Sequence of chain 1.G:
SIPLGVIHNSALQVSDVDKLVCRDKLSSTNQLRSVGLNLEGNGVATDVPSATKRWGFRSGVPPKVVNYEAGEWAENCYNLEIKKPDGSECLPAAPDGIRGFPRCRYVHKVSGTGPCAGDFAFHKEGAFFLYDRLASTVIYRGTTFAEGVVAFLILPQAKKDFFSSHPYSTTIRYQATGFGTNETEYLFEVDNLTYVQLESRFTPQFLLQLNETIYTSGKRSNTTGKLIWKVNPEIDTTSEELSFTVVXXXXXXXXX

Binding-site contacts:
Ligand atom C8 contacts residue ALA130 of chain 1.G at 4.4 Å (hydrophobic).
Ligand atom C1 contacts residue GLN7 of chain 1.J at 4.0 Å.
Ligand atom C8 contacts residue SER100 of chain 1.L at 4.0 Å.
Ligand atom O6 contacts residue GLU128 of chain 1.G at 3.2 Å (salt-bridge).
Ligand atom O7 contacts residue GLU128 of chain 1.G at 4.0 Å.
Ligand atom C6 contacts residue GLU128 of chain 1.G at 3.6 Å.
Ligand atom C8 contacts residue GLU128 of chain 1.G at 3.5 Å.
Ligand atom C5 contacts residue THR32 of chain 1.L at 4.0 Å.
Ligand atom O5 contacts residue ASN62 of chain 1.J at 2.4 Å (h-bond).
Ligand atom O6 contacts residue ALA6 of chain 1.J at 4.4 Å.
Ligand atom O7 contacts residue TYR102 of chain 1.L at 4.0 Å.
Ligand atom C6 contacts residue GLN7 of chain 1.J at 4.0 Å.
Ligand atom O6 contacts residue THR32 of chain 1.L at 3.5 Å (h-bond).
Ligand atom C4 contacts residue TYR102 of chain 1.L at 4.1 Å (hydrophobic).
Ligand atom C2 contacts residue TYR102 of chain 1.L at 4.2 Å (hydrophobic).
Ligand atom C8 contacts residue ASN33 of chain 1.L at 3.7 Å.
Ligand atom C4 contacts residue ASN62 of chain 1.J at 4.2 Å.
Ligand atom O5 contacts residue GLN59 of chain 1.J at 4.4 Å.
Ligand atom C5 contacts residue ASN62 of chain 1.J at 3.7 Å.
Ligand atom O6 contacts residue TYR102 of chain 1.L at 4.4 Å.
Ligand atom C7 contacts residue GLU128 of chain 1.G at 4.0 Å.
Ligand atom C6 contacts residue THR32 of chain 1.L at 4.3 Å.
Ligand atom C6 contacts residue ALA6 of chain 1.J at 4.5 Å (hydrophobic).
Ligand atom C5 contacts residue GLN7 of chain 1.J at 4.3 Å.
Ligand atom O5 contacts residue THR32 of chain 1.L at 4.4 Å.
Ligand atom O3 contacts residue TYR102 of chain 1.L at 4.3 Å.
Ligand atom C3 contacts residue ASN62 of chain 1.J at 3.7 Å.
Ligand atom O5 contacts residue GLN7 of chain 1.J at 3.2 Å (h-bond).
Ligand atom C6 contacts residue TYR102 of chain 1.L at 4.0 Å (hydrophobic).
Ligand atom C1 contacts residue TYR102 of chain 1.L at 4.3 Å (hydrophobic).
Ligand atom C8 contacts residue THR65 of chain 1.J at 4.0 Å.
Ligand atom C2 contacts residue ASN62 of chain 1.J at 2.3 Å.
Ligand atom O7 contacts residue SER100 of chain 1.L at 3.3 Å (h-bond).
Ligand atom C1 contacts residue ASN62 of chain 1.J at 1.4 Å.
Ligand atom C7 contacts residue SER100 of chain 1.L at 4.0 Å.
Ligand atom C7 contacts residue ASN62 of chain 1.J at 3.7 Å.
Ligand atom O7 contacts residue ASN62 of chain 1.J at 4.4 Å.
Ligand atom O5 contacts residue TYR102 of chain 1.L at 4.3 Å.
Ligand atom N2 contacts residue ASN62 of chain 1.J at 2.6 Å (h-bond).

This protein binds this small molecule.
Small molecule (SMILES): CC(=O)N[C@H]1[C@H](O[C@H]2[C@H](O)[C@@H](NC(C)=O)CO[C@@H]2CO)O[C@H](CO)[C@@H](O[C@@H]2O[C@H](CO)[C@@H](O)[C@H](O)[C@@H]2O)[C@@H]1O

Sequence of chain 1.J:
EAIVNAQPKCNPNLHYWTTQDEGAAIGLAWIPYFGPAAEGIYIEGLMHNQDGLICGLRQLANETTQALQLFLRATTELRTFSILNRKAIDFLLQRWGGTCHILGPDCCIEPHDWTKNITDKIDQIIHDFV

Sequence of chain 1.L:
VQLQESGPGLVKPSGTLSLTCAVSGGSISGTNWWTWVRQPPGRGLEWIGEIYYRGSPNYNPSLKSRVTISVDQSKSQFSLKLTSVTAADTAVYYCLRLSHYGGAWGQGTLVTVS